This protein binds this small molecule.
Small molecule (SMILES): O=C(O)CCCC(=O)C(=O)O

Sequence of chain 1.A:
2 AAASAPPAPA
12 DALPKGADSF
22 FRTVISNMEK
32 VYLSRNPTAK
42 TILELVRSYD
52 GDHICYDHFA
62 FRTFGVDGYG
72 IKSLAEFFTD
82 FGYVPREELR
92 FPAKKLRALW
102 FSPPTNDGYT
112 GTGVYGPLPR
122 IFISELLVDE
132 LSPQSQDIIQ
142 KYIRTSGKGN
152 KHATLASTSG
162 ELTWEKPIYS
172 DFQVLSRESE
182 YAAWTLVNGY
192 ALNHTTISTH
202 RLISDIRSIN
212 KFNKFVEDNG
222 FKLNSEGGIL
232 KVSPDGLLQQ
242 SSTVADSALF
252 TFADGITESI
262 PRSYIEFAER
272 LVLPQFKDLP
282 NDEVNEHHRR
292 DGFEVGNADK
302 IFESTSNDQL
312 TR

Binding-site contacts:
Ligand atom C2 contacts residue PHE303 of chain 1.A at 3.4 Å (hydrophobic).
Ligand atom O3 contacts residue PHE294 of chain 1.A at 3.9 Å.
Ligand atom C3 contacts residue TYR265 of chain 1.A at 3.7 Å (hydrophobic).
Ligand atom C1 contacts residue PHE303 of chain 1.A at 3.2 Å (hydrophobic).
Ligand atom C6 contacts residue PHE294 of chain 1.A at 4.0 Å (hydrophobic).
Ligand atom C4 contacts residue PHE123 of chain 1.A at 3.8 Å (hydrophobic).
Ligand atom O5 contacts residue ALA61 of chain 1.A at 4.0 Å.
Ligand atom C6 contacts residue GLN241 of chain 1.A at 3.6 Å.
Ligand atom C1 contacts residue ASN194 of chain 1.A at 3.3 Å.
Ligand atom C6 contacts residue NI1 of chain 1.E at 3.0 Å.
Ligand atom O3 contacts residue ILE302 of chain 1.A at 4.0 Å.
Ligand atom O2 contacts residue ARG63 of chain 1.A at 2.6 Å (salt-bridge).
Ligand atom C3 contacts residue PHE303 of chain 1.A at 3.7 Å (hydrophobic).
Ligand atom C4 contacts residue ALA299 of chain 1.A at 3.8 Å (hydrophobic).
Ligand atom O2 contacts residue ASN194 of chain 1.A at 3.2 Å (h-bond).
Ligand atom O2 contacts residue PHE303 of chain 1.A at 3.2 Å.
Ligand atom O1 contacts residue ASN194 of chain 1.A at 3.2 Å (h-bond).
Ligand atom C6 contacts residue HIS59 of chain 1.A at 4.1 Å.
Ligand atom C5 contacts residue NI1 of chain 1.E at 2.8 Å.
Ligand atom O5 contacts residue NI1 of chain 1.E at 2.1 Å (h-bond).
Ligand atom C2 contacts residue HIS195 of chain 1.A at 3.8 Å.
Ligand atom O3 contacts residue GLU267 of chain 1.A at 2.9 Å (salt-bridge).
Ligand atom C5 contacts residue HIS195 of chain 1.A at 4.0 Å.
Ligand atom C1 contacts residue TYR265 of chain 1.A at 3.6 Å (hydrophobic).
Ligand atom O4 contacts residue GLN241 of chain 1.A at 3.7 Å.
Ligand atom O3 contacts residue HIS59 of chain 1.A at 3.2 Å (h-bond).
Ligand atom C2 contacts residue TYR265 of chain 1.A at 4.0 Å (hydrophobic).
Ligand atom O4 contacts residue ALA299 of chain 1.A at 3.2 Å.
Ligand atom C6 contacts residue GLU267 of chain 1.A at 3.8 Å.
Ligand atom O1 contacts residue PHE303 of chain 1.A at 3.4 Å.
Ligand atom O5 contacts residue GLU267 of chain 1.A at 3.7 Å.
Ligand atom O4 contacts residue PHE294 of chain 1.A at 3.9 Å.
Ligand atom O3 contacts residue NI1 of chain 1.E at 2.4 Å (h-bond).
Ligand atom O5 contacts residue HIS59 of chain 1.A at 3.6 Å (h-bond).
Ligand atom O5 contacts residue HIS195 of chain 1.A at 3.0 Å.
Ligand atom O3 contacts residue GLN241 of chain 1.A at 2.7 Å (h-bond).
Ligand atom O1 contacts residue ARG63 of chain 1.A at 2.8 Å (salt-bridge).
Ligand atom C2 contacts residue PHE123 of chain 1.A at 4.0 Å (hydrophobic).
Ligand atom O2 contacts residue TYR265 of chain 1.A at 2.8 Å (h-bond).
Ligand atom C1 contacts residue ARG63 of chain 1.A at 3.5 Å.